Binding-site contacts:
Ligand atom C2 contacts residue ALA39 of chain 1.A at 3.7 Å (hydrophobic).
Ligand atom C2 contacts residue LEU140 of chain 1.A at 3.5 Å (hydrophobic).
Ligand atom N10 contacts residue LEU140 of chain 1.A at 3.7 Å.
Ligand atom C11 contacts residue LEU140 of chain 1.A at 3.8 Å (hydrophobic).
Ligand atom C15 contacts residue ILE18 of chain 1.A at 3.7 Å (hydrophobic).
Ligand atom C3 contacts residue CYS71 of chain 1.A at 3.7 Å (hydrophobic).
Ligand atom N5 contacts residue CYS90 of chain 1.A at 3.3 Å (h-bond).
Ligand atom N13 contacts residue CYS90 of chain 1.A at 3.6 Å.
Ligand atom C18 contacts residue PRO91 of chain 1.A at 3.4 Å (hydrophobic).
Ligand atom C18 contacts residue CYS90 of chain 1.A at 3.5 Å (hydrophobic).
Ligand atom C14 contacts residue ILE18 of chain 1.A at 3.8 Å (hydrophobic).
Ligand atom C16 contacts residue PRO91 of chain 1.A at 3.5 Å (hydrophobic).
Ligand atom C8 contacts residue ILE150 of chain 1.A at 3.7 Å (hydrophobic).
Ligand atom F20 contacts residue TYR89 of chain 1.A at 2.6 Å.
Ligand atom C25 contacts residue ASN138 of chain 1.A at 3.7 Å.
Ligand atom N12 contacts residue CYS90 of chain 1.A at 2.8 Å (h-bond).
Ligand atom N12 contacts residue ALA39 of chain 1.A at 3.7 Å.
Ligand atom N27 contacts residue ASN138 of chain 1.A at 2.8 Å (h-bond).
Ligand atom O23 contacts residue LYS41 of chain 1.A at 3.5 Å.
Ligand atom C19 contacts residue CYS90 of chain 1.A at 3.1 Å (hydrophobic).
Ligand atom C1 contacts residue LEU140 of chain 1.A at 3.3 Å (hydrophobic).
Ligand atom N12 contacts residue GLU88 of chain 1.A at 3.9 Å.
Ligand atom N27 contacts residue ASP151 of chain 1.A at 3.1 Å (salt-bridge).
Ligand atom C18 contacts residue TYR89 of chain 1.A at 3.7 Å (hydrophobic).
Ligand atom N12 contacts residue TYR89 of chain 1.A at 3.8 Å.
Ligand atom C3 contacts residue LEU87 of chain 1.A at 3.8 Å (hydrophobic).
Ligand atom C17 contacts residue PRO91 of chain 1.A at 3.3 Å (hydrophobic).
Ligand atom C26 contacts residue ASN138 of chain 1.A at 3.7 Å.
Ligand atom F20 contacts residue PRO91 of chain 1.A at 3.4 Å.
Ligand atom N5 contacts residue GLU88 of chain 1.A at 2.8 Å (salt-bridge).
Ligand atom C6 contacts residue LEU140 of chain 1.A at 3.4 Å (hydrophobic).
Ligand atom C4 contacts residue LEU87 of chain 1.A at 3.7 Å (hydrophobic).
Ligand atom N13 contacts residue ILE18 of chain 1.A at 3.7 Å.
Ligand atom N5 contacts residue ALA39 of chain 1.A at 3.4 Å.
Ligand atom N5 contacts residue TYR89 of chain 1.A at 3.8 Å.
Ligand atom C2 contacts residue GLU88 of chain 1.A at 3.7 Å.
Ligand atom C21 contacts residue ILE150 of chain 1.A at 3.6 Å (hydrophobic).
Ligand atom C14 contacts residue CYS90 of chain 1.A at 3.2 Å (hydrophobic).
Ligand atom N22 contacts residue ILE150 of chain 1.A at 3.8 Å.
Ligand atom C15 contacts residue CYS90 of chain 1.A at 3.6 Å (hydrophobic).

This protein binds this small molecule.
Small molecule (SMILES): NCCCNC(=O)c1n[nH]c2c1CCc1n[nH]c(Nc3cccc(F)c3)c1-2

Sequence of chain 1.A:
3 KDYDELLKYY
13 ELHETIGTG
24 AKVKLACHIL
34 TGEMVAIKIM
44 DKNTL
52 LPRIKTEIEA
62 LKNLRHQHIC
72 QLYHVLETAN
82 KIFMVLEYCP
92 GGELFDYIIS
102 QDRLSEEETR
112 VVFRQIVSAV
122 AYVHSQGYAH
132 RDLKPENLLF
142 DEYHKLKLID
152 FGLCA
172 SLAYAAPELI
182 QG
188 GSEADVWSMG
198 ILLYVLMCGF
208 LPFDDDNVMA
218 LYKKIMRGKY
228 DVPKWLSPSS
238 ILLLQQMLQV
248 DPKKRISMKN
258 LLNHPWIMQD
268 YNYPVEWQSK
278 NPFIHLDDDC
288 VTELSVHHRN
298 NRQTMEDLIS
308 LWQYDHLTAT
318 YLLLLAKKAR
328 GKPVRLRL